The protein below binds the small molecule below.
Small molecule (SMILES): CC(=O)N[C@@H]1[C@@H](O)[C@H](O)[C@@H](CO)O[C@H]1O

Sequence of chain 1.B:
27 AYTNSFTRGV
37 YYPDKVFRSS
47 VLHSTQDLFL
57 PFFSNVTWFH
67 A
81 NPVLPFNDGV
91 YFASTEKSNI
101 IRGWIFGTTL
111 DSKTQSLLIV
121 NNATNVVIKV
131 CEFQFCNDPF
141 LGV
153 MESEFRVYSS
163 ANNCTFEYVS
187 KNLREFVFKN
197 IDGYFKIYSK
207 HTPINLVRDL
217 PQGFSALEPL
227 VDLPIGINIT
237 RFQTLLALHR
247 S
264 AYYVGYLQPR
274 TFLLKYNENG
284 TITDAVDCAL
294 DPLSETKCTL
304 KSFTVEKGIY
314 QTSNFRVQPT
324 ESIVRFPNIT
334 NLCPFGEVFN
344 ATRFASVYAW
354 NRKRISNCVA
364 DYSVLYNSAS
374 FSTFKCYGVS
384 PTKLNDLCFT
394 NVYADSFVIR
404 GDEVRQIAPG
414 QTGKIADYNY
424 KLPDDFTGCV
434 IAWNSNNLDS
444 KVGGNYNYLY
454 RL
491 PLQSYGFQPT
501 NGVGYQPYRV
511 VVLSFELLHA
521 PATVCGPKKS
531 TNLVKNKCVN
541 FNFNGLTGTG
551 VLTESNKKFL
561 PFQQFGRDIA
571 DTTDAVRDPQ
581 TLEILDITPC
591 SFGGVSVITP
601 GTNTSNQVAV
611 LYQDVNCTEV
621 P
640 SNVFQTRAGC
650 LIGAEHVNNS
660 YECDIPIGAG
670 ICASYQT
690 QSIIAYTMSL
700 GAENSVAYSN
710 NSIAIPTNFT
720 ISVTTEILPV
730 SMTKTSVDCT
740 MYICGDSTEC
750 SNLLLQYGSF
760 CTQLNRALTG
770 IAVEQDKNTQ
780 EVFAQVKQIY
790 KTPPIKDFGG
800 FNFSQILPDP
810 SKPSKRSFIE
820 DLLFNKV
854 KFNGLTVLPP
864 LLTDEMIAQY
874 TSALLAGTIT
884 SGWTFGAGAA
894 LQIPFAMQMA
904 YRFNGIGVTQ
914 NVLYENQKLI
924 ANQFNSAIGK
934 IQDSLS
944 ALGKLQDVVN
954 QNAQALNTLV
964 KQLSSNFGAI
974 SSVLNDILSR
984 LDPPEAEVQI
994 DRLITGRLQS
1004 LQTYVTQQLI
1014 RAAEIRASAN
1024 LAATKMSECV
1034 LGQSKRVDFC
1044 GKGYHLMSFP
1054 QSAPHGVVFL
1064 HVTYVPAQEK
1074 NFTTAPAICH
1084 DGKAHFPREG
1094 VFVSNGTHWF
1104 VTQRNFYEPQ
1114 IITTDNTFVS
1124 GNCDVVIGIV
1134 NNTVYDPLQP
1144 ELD

Binding-site contacts:
Ligand atom C6 contacts residue NAG1 of chain 1.TA at 4.2 Å.
Ligand atom C5 contacts residue ASN343 of chain 1.B at 3.8 Å.
Ligand atom N2 contacts residue ASN343 of chain 1.B at 3.1 Å (h-bond).
Ligand atom C2 contacts residue ASN343 of chain 1.B at 2.8 Å.
Ligand atom O4 contacts residue NAG1 of chain 1.TA at 1.6 Å.
Ligand atom O6 contacts residue SER371 of chain 1.B at 4.3 Å.
Ligand atom O3 contacts residue NAG1 of chain 1.TA at 3.5 Å.
Ligand atom C4 contacts residue NAG1 of chain 1.TA at 2.9 Å.
Ligand atom C1 contacts residue ASN343 of chain 1.B at 1.6 Å.
Ligand atom O6 contacts residue SER373 of chain 1.B at 4.2 Å.
Ligand atom C5 contacts residue NAG1 of chain 1.TA at 4.0 Å.
Ligand atom C3 contacts residue NAG1 of chain 1.TA at 3.6 Å.
Ligand atom C8 contacts residue ASN343 of chain 1.B at 3.5 Å.
Ligand atom O7 contacts residue ASN343 of chain 1.B at 2.4 Å (h-bond).
Ligand atom C3 contacts residue ASN343 of chain 1.B at 4.0 Å.
Ligand atom O5 contacts residue ASN343 of chain 1.B at 2.6 Å (h-bond).
Ligand atom C4 contacts residue ASN343 of chain 1.B at 4.5 Å.
Ligand atom C7 contacts residue ASN343 of chain 1.B at 2.9 Å.